Binding-site contacts:
Ligand atom P contacts residue LYS127 of chain 1.K at 4.3 Å.
Ligand atom C5' contacts residue LYS127 of chain 1.K at 4.0 Å.
Ligand atom OP1 contacts residue LYS127 of chain 1.K at 3.5 Å (salt-bridge).

Sequence of chain 1.K:
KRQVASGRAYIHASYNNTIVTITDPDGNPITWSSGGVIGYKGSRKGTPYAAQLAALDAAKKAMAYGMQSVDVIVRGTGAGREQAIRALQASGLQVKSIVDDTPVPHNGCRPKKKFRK

The small molecule below binds the protein below.
Small molecule (SMILES): Nc1nc(=O)c2ncn([C@@H]3O[C@H](CO[P](=O)(O)O[C@H]4[C@@H](O)[C@H](n5ccc(=O)[nH]c5=O)O[C@@H]4COP(=O)=O)[C@@H](O[P](=O)(O)OC[C@H]4O[C@@H](n5cnc6c(=O)nc(N)[nH]c65)[C@H](O)[C@@H]4O[P](=O)(O)OC[C@H]4O[C@@H](n5cnc6c(N)ncnc65)[C@H](O)[C@@H]4O[P](=O)(O)OC[C@H]4O[C@@H](n5cnc6c(N)ncnc65)[C@H](O)[C@@H]4O[P](=O)(O)OC[C@H]4O[C@@H](n5cnc6c(N)ncnc65)[C@H](O)[C@@H]4O[P](=O)(O)OC[C@H]4O[C@@H](n5cnc6c(=O)nc(N)[nH]c65)[C@H](O)[C@@H]4O[P](=O)(O)OC[C@H]4O[C@@H](c5c[nH]c(=O)[nH]c5=O)[C@H](O)[C@@H]4O)[C@H]3O)c2[nH]1